A protein and the small-molecule ligand that binds it are described below.
Small molecule (SMILES): CC(=O)N[C@@H]1[C@@H](O)[C@H](O)[C@@H](CO)O[C@H]1O

Sequence of chain 1.A:
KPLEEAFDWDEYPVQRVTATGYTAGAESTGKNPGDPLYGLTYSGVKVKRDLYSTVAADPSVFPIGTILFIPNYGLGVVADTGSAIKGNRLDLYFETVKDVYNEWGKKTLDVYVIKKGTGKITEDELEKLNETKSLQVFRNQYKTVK

Binding-site contacts:
Ligand atom O7 contacts residue LEU60 of chain 1.A at 3.3 Å (h-bond).
Ligand atom C6 contacts residue THR101 of chain 1.A at 3.7 Å.
Ligand atom C5 contacts residue THR101 of chain 1.A at 3.5 Å.
Ligand atom C7 contacts residue THR49 of chain 1.A at 3.6 Å.
Ligand atom C8 contacts residue VAL67 of chain 1.A at 3.6 Å (hydrophobic).
Ligand atom N2 contacts residue THR49 of chain 1.A at 4.0 Å.
Ligand atom O6 contacts residue THR101 of chain 1.A at 3.5 Å (h-bond).
Ligand atom O5 contacts residue THR101 of chain 1.A at 3.5 Å (h-bond).
Ligand atom O7 contacts residue LYS51 of chain 1.A at 2.9 Å (salt-bridge).
Ligand atom C1 contacts residue ASP100 of chain 1.A at 3.6 Å.
Ligand atom O6 contacts residue SER103 of chain 1.A at 3.9 Å.
Ligand atom N2 contacts residue ASP100 of chain 1.A at 3.0 Å (salt-bridge).
Ligand atom C8 contacts residue THR61 of chain 1.A at 4.1 Å.
Ligand atom C8 contacts residue ASP100 of chain 1.A at 3.5 Å.
Ligand atom O1 contacts residue THR101 of chain 1.A at 4.1 Å.
Ligand atom C8 contacts residue GLY59 of chain 1.A at 3.9 Å.
Ligand atom C5 contacts residue ASP100 of chain 1.A at 4.1 Å.
Ligand atom O3 contacts residue LEU60 of chain 1.A at 2.7 Å (h-bond).
Ligand atom C8 contacts residue LEU60 of chain 1.A at 3.5 Å (hydrophobic).
Ligand atom O6 contacts residue GLY102 of chain 1.A at 3.4 Å.
Ligand atom O3 contacts residue TYR62 of chain 1.A at 3.8 Å.
Ligand atom N2 contacts residue THR61 of chain 1.A at 4.0 Å.
Ligand atom O4 contacts residue TYR62 of chain 1.A at 3.7 Å.
Ligand atom C2 contacts residue LEU60 of chain 1.A at 4.0 Å (hydrophobic).
Ligand atom C3 contacts residue THR61 of chain 1.A at 4.1 Å.
Ligand atom C3 contacts residue LEU60 of chain 1.A at 3.7 Å (hydrophobic).
Ligand atom C2 contacts residue ASP100 of chain 1.A at 3.6 Å.
Ligand atom C1 contacts residue THR101 of chain 1.A at 3.5 Å.
Ligand atom C8 contacts residue THR49 of chain 1.A at 4.0 Å.
Ligand atom O7 contacts residue THR49 of chain 1.A at 3.5 Å.
Ligand atom C3 contacts residue ASP100 of chain 1.A at 3.3 Å.
Ligand atom O1 contacts residue THR49 of chain 1.A at 3.4 Å.
Ligand atom N2 contacts residue LEU60 of chain 1.A at 3.5 Å (h-bond).
Ligand atom C7 contacts residue LEU60 of chain 1.A at 3.1 Å (hydrophobic).
Ligand atom C3 contacts residue TYR62 of chain 1.A at 3.7 Å (hydrophobic).
Ligand atom C7 contacts residue LYS51 of chain 1.A at 3.8 Å.
Ligand atom O3 contacts residue THR61 of chain 1.A at 3.7 Å.
Ligand atom C7 contacts residue ASP100 of chain 1.A at 3.7 Å.
Ligand atom O3 contacts residue LYS51 of chain 1.A at 3.2 Å (salt-bridge).
Ligand atom O1 contacts residue SER48 of chain 1.A at 4.1 Å.